Sequence of chain 1.C:
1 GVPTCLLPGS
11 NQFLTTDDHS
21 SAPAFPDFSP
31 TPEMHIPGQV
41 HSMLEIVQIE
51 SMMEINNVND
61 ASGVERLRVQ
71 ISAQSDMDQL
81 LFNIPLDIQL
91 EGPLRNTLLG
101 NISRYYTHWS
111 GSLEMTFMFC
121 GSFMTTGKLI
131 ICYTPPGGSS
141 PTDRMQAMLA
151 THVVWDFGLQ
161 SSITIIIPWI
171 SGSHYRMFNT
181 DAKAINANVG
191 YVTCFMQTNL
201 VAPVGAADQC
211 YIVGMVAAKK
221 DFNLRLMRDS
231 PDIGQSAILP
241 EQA

The small molecule below binds the protein below.
Small molecule (SMILES): Cc1cc(CCCOc2c(C)cc(-c3noc(C(F)(F)F)n3)cc2C)on1

Sequence of chain 45.A:
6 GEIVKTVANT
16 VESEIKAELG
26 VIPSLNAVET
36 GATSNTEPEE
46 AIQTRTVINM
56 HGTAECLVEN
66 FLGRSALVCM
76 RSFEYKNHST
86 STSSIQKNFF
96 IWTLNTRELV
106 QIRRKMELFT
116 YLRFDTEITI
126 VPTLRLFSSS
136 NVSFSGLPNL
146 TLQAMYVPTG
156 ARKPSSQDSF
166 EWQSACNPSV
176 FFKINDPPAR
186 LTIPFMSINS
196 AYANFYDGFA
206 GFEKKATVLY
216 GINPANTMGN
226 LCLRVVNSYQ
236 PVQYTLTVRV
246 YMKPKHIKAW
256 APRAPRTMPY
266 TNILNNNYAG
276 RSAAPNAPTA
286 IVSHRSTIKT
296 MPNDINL

Sequence of chain 45.C:
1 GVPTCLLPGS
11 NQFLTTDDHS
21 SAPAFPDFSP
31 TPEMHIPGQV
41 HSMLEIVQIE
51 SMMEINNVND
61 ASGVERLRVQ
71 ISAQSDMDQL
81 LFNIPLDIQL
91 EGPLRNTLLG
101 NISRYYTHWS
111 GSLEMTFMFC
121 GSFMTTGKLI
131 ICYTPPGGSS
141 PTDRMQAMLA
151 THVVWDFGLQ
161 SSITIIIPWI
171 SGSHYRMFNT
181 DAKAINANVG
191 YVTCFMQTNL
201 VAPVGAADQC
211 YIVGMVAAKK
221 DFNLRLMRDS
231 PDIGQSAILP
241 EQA

Binding-site contacts:
Ligand atom N2 contacts residue TYR197 of chain 45.A at 3.4 Å.
Ligand atom F2 contacts residue ALA149 of chain 45.A at 2.5 Å.
Ligand atom CM2 contacts residue ILE188 of chain 45.A at 3.6 Å (hydrophobic).
Ligand atom C6B contacts residue LEU99 of chain 45.A at 3.9 Å (hydrophobic).
Ligand atom F2 contacts residue SER174 of chain 45.A at 3.7 Å.
Ligand atom C3A contacts residue LEU226 of chain 45.A at 3.8 Å (hydrophobic).
Ligand atom O1A contacts residue LEU186 of chain 45.A at 3.7 Å.
Ligand atom C3B contacts residue ILE188 of chain 45.A at 3.5 Å (hydrophobic).
Ligand atom C3C contacts residue THR121 of chain 45.A at 3.7 Å.
Ligand atom C1B contacts residue LEU99 of chain 45.A at 3.6 Å (hydrophobic).
Ligand atom F3 contacts residue SER174 of chain 45.A at 3.8 Å.
Ligand atom CM6 contacts residue TRP97 of chain 45.A at 3.6 Å (hydrophobic).
Ligand atom O1A contacts residue LEU226 of chain 45.A at 3.6 Å.
Ligand atom CM2 contacts residue MET191 of chain 45.A at 3.4 Å (hydrophobic).
Ligand atom O1 contacts residue PHE119 of chain 45.A at 3.5 Å.
Ligand atom O1 contacts residue TYR197 of chain 45.A at 3.3 Å.
Ligand atom F3 contacts residue TYR151 of chain 45.A at 2.9 Å.
Ligand atom CM4 contacts residue ALA149 of chain 45.A at 3.6 Å (hydrophobic).
Ligand atom C3 contacts residue THR101 of chain 45.A at 3.8 Å.
Ligand atom O1B contacts residue LEU99 of chain 45.A at 3.6 Å.
Ligand atom CM4 contacts residue PRO173 of chain 45.A at 3.7 Å (hydrophobic).
Ligand atom CM4 contacts residue LEU186 of chain 45.A at 3.8 Å (hydrophobic).
Ligand atom CM3 contacts residue THR101 of chain 45.A at 3.8 Å.
Ligand atom C5B contacts residue ILE123 of chain 45.A at 3.7 Å (hydrophobic).
Ligand atom F1 contacts residue LEU186 of chain 45.A at 3.1 Å.
Ligand atom C2B contacts residue ILE188 of chain 45.A at 3.7 Å (hydrophobic).
Ligand atom C3A contacts residue LEU186 of chain 45.A at 3.8 Å (hydrophobic).
Ligand atom F2 contacts residue VAL175 of chain 45.A at 3.2 Å.
Ligand atom C6B contacts residue ILE123 of chain 45.A at 3.8 Å (hydrophobic).
Ligand atom C4 contacts residue THR101 of chain 45.A at 3.8 Å.
Ligand atom CM6 contacts residue ILE123 of chain 45.A at 3.8 Å (hydrophobic).
Ligand atom N2 contacts residue PHE119 of chain 45.A at 3.5 Å.
Ligand atom C2A contacts residue LEU226 of chain 45.A at 3.8 Å (hydrophobic).
Ligand atom CM2 contacts residue LEU99 of chain 45.A at 3.3 Å (hydrophobic).
Ligand atom N3A contacts residue TYR151 of chain 45.A at 3.6 Å.
Ligand atom F3 contacts residue ALA149 of chain 45.A at 3.6 Å.
Ligand atom F3 contacts residue PRO173 of chain 45.A at 2.6 Å.
Ligand atom F3 contacts residue MET150 of chain 45.A at 3.8 Å.
Ligand atom C2B contacts residue LEU99 of chain 45.A at 3.4 Å (hydrophobic).
Ligand atom N1A contacts residue LEU226 of chain 45.A at 3.6 Å.